Sequence of chain 1.E:
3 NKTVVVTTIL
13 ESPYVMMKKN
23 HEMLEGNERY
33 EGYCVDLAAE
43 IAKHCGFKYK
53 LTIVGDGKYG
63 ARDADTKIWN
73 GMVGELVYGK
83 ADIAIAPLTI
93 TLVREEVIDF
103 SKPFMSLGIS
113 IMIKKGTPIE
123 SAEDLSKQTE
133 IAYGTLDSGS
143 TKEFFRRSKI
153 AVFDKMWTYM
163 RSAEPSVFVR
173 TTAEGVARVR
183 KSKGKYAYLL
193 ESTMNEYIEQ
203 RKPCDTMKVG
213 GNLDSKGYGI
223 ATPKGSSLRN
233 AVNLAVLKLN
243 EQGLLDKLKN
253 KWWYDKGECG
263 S

Sequence of chain 1.F:
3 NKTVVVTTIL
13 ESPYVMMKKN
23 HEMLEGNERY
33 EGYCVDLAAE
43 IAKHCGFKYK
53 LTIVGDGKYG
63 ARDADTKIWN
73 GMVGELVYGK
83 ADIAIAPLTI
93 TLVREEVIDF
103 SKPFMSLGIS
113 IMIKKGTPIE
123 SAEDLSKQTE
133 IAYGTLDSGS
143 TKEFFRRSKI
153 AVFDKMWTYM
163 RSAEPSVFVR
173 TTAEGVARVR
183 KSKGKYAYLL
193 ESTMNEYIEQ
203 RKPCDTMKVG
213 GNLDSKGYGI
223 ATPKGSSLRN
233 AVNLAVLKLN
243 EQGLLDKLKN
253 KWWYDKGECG

Binding-site contacts:
Ligand atom C2 contacts residue LYS218 of chain 1.E at 3.3 Å.
Ligand atom O24 contacts residue PRO105 of chain 1.F at 3.7 Å.
Ligand atom C15 contacts residue PRO105 of chain 1.E at 3.6 Å (hydrophobic).
Ligand atom C8 contacts residue PRO105 of chain 1.E at 3.5 Å (hydrophobic).
Ligand atom C14 contacts residue ASN242 of chain 1.E at 3.6 Å.
Ligand atom O25 contacts residue GLY219 of chain 1.E at 3.2 Å (h-bond).
Ligand atom C15 contacts residue ASN242 of chain 1.E at 3.8 Å.
Ligand atom O24 contacts residue LYS104 of chain 1.F at 3.4 Å.
Ligand atom C13 contacts residue GOL1 of chain 1.DA at 3.0 Å.
Ligand atom C8 contacts residue MET107 of chain 1.E at 3.5 Å (hydrophobic).
Ligand atom O26 contacts residue LYS104 of chain 1.E at 3.5 Å.
Ligand atom O27 contacts residue LYS218 of chain 1.F at 3.0 Å.
Ligand atom C6 contacts residue LYS218 of chain 1.E at 3.6 Å.
Ligand atom C19 contacts residue PRO105 of chain 1.E at 3.3 Å (hydrophobic).
Ligand atom C17 contacts residue PRO105 of chain 1.F at 3.7 Å (hydrophobic).
Ligand atom C21 contacts residue ASN242 of chain 1.E at 3.4 Å.
Ligand atom N23 contacts residue PRO105 of chain 1.E at 2.7 Å (h-bond).
Ligand atom C1 contacts residue PRO105 of chain 1.F at 3.5 Å (hydrophobic).
Ligand atom C5 contacts residue SER108 of chain 1.F at 3.8 Å.
Ligand atom C18 contacts residue ASN242 of chain 1.F at 3.4 Å.
Ligand atom C18 contacts residue PRO105 of chain 1.F at 3.3 Å (hydrophobic).
Ligand atom S28 contacts residue PRO105 of chain 1.F at 3.8 Å.
Ligand atom C6 contacts residue SER217 of chain 1.E at 3.6 Å.
Ligand atom C4 contacts residue SER108 of chain 1.E at 3.5 Å.
Ligand atom C5 contacts residue MET107 of chain 1.F at 3.7 Å (hydrophobic).
Ligand atom N22 contacts residue PRO105 of chain 1.F at 2.5 Å (h-bond).
Ligand atom C16 contacts residue ASN242 of chain 1.F at 3.4 Å.
Ligand atom C4 contacts residue PRO105 of chain 1.E at 3.4 Å (hydrophobic).
Ligand atom C15 contacts residue LEU239 of chain 1.E at 3.5 Å (hydrophobic).
Ligand atom C20 contacts residue PRO105 of chain 1.E at 3.5 Å (hydrophobic).
Ligand atom C17 contacts residue SER217 of chain 1.E at 3.8 Å.
Ligand atom C5 contacts residue PRO105 of chain 1.F at 3.6 Å (hydrophobic).
Ligand atom O25 contacts residue LYS218 of chain 1.E at 3.1 Å.
Ligand atom C3 contacts residue LYS218 of chain 1.F at 3.8 Å.
Ligand atom O27 contacts residue GLY219 of chain 1.F at 2.8 Å (h-bond).
Ligand atom O26 contacts residue PRO105 of chain 1.E at 3.7 Å.
Ligand atom C14 contacts residue LEU239 of chain 1.E at 3.6 Å (hydrophobic).
Ligand atom C18 contacts residue SER217 of chain 1.E at 3.6 Å.
Ligand atom C8 contacts residue SER108 of chain 1.E at 3.4 Å.
Ligand atom C17 contacts residue ASN242 of chain 1.F at 3.7 Å.

This small molecule binds to this protein.
Small molecule (SMILES): CC(C)S(=O)(=O)NC[C@H](C)c1ccc(-c2ccc(CCNS(C)(=O)=O)cc2)cc1